Sequence of chain 4.A:
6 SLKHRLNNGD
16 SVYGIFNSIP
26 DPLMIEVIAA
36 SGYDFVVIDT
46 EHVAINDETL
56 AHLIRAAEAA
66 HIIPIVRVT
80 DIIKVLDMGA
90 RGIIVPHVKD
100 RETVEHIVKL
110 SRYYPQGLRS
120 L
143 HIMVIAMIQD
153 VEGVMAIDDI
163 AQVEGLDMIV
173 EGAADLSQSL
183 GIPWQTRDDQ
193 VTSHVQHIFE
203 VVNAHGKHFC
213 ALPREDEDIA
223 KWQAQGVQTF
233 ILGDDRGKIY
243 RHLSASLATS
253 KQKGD

Sequence of chain 6.A:
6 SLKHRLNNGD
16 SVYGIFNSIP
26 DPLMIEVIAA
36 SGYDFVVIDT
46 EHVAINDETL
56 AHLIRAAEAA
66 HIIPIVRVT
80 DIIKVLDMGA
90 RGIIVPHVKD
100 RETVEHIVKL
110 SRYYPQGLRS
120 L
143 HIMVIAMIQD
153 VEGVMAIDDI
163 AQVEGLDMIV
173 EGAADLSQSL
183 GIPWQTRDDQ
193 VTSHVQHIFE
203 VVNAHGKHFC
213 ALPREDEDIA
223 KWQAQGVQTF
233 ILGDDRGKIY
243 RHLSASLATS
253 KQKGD

Binding-site contacts:
Ligand atom C3 contacts residue SER119 of chain 4.A at 3.5 Å.
Ligand atom C1 contacts residue ARG72 of chain 6.A at 3.9 Å.
Ligand atom O1 contacts residue MET149 of chain 6.A at 4.2 Å.
Ligand atom C2 contacts residue ARG72 of chain 6.A at 4.2 Å.
Ligand atom C1 contacts residue HIS96 of chain 6.A at 3.7 Å.
Ligand atom O2 contacts residue PRO95 of chain 6.A at 3.6 Å.
Ligand atom O2 contacts residue HIS47 of chain 6.A at 4.2 Å.
Ligand atom O3 contacts residue SER119 of chain 4.A at 2.8 Å (h-bond).
Ligand atom O3 contacts residue HIS47 of chain 6.A at 2.7 Å (h-bond).
Ligand atom C2 contacts residue ASP177 of chain 6.A at 3.2 Å.
Ligand atom C2 contacts residue HIS96 of chain 6.A at 4.2 Å.
Ligand atom C4 contacts residue HIS96 of chain 6.A at 3.3 Å.
Ligand atom O2 contacts residue HIS96 of chain 6.A at 2.8 Å (h-bond).
Ligand atom C1 contacts residue GLN151 of chain 6.A at 3.0 Å.
Ligand atom O1 contacts residue PRO95 of chain 6.A at 3.9 Å.
Ligand atom O4 contacts residue SER119 of chain 4.A at 3.9 Å.
Ligand atom C3 contacts residue ASP177 of chain 6.A at 3.5 Å.
Ligand atom C2 contacts residue HIS47 of chain 6.A at 4.2 Å.
Ligand atom C4 contacts residue GLU46 of chain 6.A at 4.3 Å.
Ligand atom C4 contacts residue HIS47 of chain 6.A at 3.3 Å.
Ligand atom C4 contacts residue SER119 of chain 4.A at 3.4 Å.
Ligand atom O4 contacts residue GLU46 of chain 6.A at 3.2 Å (salt-bridge).
Ligand atom C1 contacts residue HIS47 of chain 6.A at 4.3 Å.
Ligand atom C3 contacts residue HIS47 of chain 6.A at 3.1 Å.
Ligand atom O3 contacts residue ASP177 of chain 6.A at 3.8 Å.
Ligand atom O5 contacts residue TYR113 of chain 4.A at 3.6 Å.
Ligand atom O5 contacts residue HIS96 of chain 6.A at 3.5 Å (h-bond).
Ligand atom O4 contacts residue HIS47 of chain 6.A at 3.0 Å (h-bond).
Ligand atom O5 contacts residue ASP177 of chain 6.A at 4.1 Å.
Ligand atom O2 contacts residue GLN151 of chain 6.A at 3.3 Å (h-bond).
Ligand atom C1 contacts residue PRO95 of chain 6.A at 4.2 Å (hydrophobic).
Ligand atom O5 contacts residue SER119 of chain 4.A at 3.2 Å.
Ligand atom O1 contacts residue ARG72 of chain 6.A at 2.9 Å (salt-bridge).
Ligand atom O2 contacts residue GLU46 of chain 6.A at 2.8 Å (salt-bridge).
Ligand atom C3 contacts residue HIS96 of chain 6.A at 4.3 Å.
Ligand atom O4 contacts residue HIS96 of chain 6.A at 3.1 Å (h-bond).
Ligand atom O1 contacts residue GLU46 of chain 6.A at 3.4 Å (salt-bridge).
Ligand atom C2 contacts residue GLN151 of chain 6.A at 3.0 Å.
Ligand atom C1 contacts residue GLU46 of chain 6.A at 3.4 Å.
Ligand atom O1 contacts residue GLN151 of chain 6.A at 2.8 Å (h-bond).

A small-molecule ligand and the protein it binds are described below.
Small molecule (SMILES): O=C([O-])CC(=O)C(=O)O